The small molecule below binds the protein below.
Small molecule (SMILES): CC(=O)N[C@H]1[C@H](O[C@H]2[C@H](O)[C@@H](NC(C)=O)CO[C@@H]2CO)O[C@H](CO)[C@@H](O)[C@@H]1O

Sequence of chain 1.A:
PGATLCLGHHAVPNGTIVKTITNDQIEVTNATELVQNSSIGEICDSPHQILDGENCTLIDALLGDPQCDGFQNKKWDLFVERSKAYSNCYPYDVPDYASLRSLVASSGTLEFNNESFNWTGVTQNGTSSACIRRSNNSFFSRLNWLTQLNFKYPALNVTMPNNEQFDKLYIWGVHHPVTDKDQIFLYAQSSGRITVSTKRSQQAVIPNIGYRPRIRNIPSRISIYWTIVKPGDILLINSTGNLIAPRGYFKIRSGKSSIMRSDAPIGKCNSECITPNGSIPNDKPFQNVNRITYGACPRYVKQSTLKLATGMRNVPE

Binding-site contacts:
Ligand atom C1 contacts residue TYR86 of chain 1.A at 4.3 Å (hydrophobic).
Ligand atom C1 contacts residue ASN55 of chain 1.A at 1.4 Å.
Ligand atom C3 contacts residue ASN55 of chain 1.A at 3.8 Å.
Ligand atom C8 contacts residue GLU54 of chain 1.A at 3.4 Å.
Ligand atom C6 contacts residue TYR86 of chain 1.A at 4.0 Å (hydrophobic).
Ligand atom C5 contacts residue TYR86 of chain 1.A at 4.2 Å (hydrophobic).
Ligand atom O5 contacts residue TYR86 of chain 1.A at 3.4 Å (h-bond).
Ligand atom C4 contacts residue ASN55 of chain 1.A at 4.2 Å.
Ligand atom O7 contacts residue ASN55 of chain 1.A at 3.4 Å (h-bond).
Ligand atom N2 contacts residue ASN55 of chain 1.A at 3.0 Å (h-bond).
Ligand atom C2 contacts residue ASN55 of chain 1.A at 2.5 Å.
Ligand atom O5 contacts residue ASN55 of chain 1.A at 2.3 Å (h-bond).
Ligand atom O6 contacts residue TYR86 of chain 1.A at 2.7 Å (h-bond).
Ligand atom C5 contacts residue ASN55 of chain 1.A at 3.6 Å.
Ligand atom C7 contacts residue ASN55 of chain 1.A at 3.4 Å.